Binding-site contacts:
Ligand atom C2 contacts residue ARG11 of chain 1.L at 3.6 Å.
Ligand atom P24 contacts residue ARG30 of chain 1.L at 3.4 Å.
Ligand atom N45 contacts residue LEU64 of chain 1.L at 3.0 Å (h-bond).
Ligand atom O25 contacts residue SER32 of chain 1.L at 3.0 Å (h-bond).
Ligand atom C43 contacts residue TRP65 of chain 1.L at 3.6 Å (hydrophobic).
Ligand atom C42 contacts residue LEU64 of chain 1.L at 3.4 Å (hydrophobic).
Ligand atom C17 contacts residue SER40 of chain 1.L at 3.7 Å.
Ligand atom N1 contacts residue SER34 of chain 1.L at 3.6 Å.
Ligand atom C30 contacts residue PHE52 of chain 1.L at 3.5 Å (hydrophobic).
Ligand atom C44 contacts residue LYS53 of chain 1.L at 3.7 Å.
Ligand atom N28 contacts residue HIS51 of chain 1.L at 2.9 Å (h-bond).
Ligand atom O27 contacts residue ARG30 of chain 1.L at 2.8 Å (salt-bridge).
Ligand atom O27 contacts residue ARG11 of chain 1.L at 2.8 Å (salt-bridge).
Ligand atom C20 contacts residue LYS53 of chain 1.L at 3.7 Å.
Ligand atom C42 contacts residue TRP65 of chain 1.L at 3.7 Å (hydrophobic).
Ligand atom C14 contacts residue HIS51 of chain 1.L at 3.5 Å.
Ligand atom O26 contacts residue SER32 of chain 1.L at 3.2 Å (h-bond).
Ligand atom C7 contacts residue ARG11 of chain 1.L at 3.0 Å.
Ligand atom C10 contacts residue ARG11 of chain 1.L at 3.6 Å.
Ligand atom O46 contacts residue LYS53 of chain 1.L at 2.9 Å (salt-bridge).
Ligand atom O11 contacts residue ARG11 of chain 1.L at 2.7 Å (salt-bridge).
Ligand atom O23 contacts residue SER34 of chain 1.L at 3.2 Å (h-bond).
Ligand atom C13 contacts residue HIS51 of chain 1.L at 3.2 Å.
Ligand atom O46 contacts residue PHE52 of chain 1.L at 3.4 Å.
Ligand atom C31 contacts residue GLN50 of chain 1.L at 3.5 Å.
Ligand atom O25 contacts residue SER40 of chain 1.L at 2.6 Å (h-bond).
Ligand atom C16 contacts residue LYS53 of chain 1.L at 3.5 Å.
Ligand atom C16 contacts residue HIS51 of chain 1.L at 3.6 Å.
Ligand atom C21 contacts residue HIS51 of chain 1.L at 3.5 Å.
Ligand atom C6 contacts residue ARG11 of chain 1.L at 3.1 Å.
Ligand atom C14 contacts residue LYS53 of chain 1.L at 3.5 Å.
Ligand atom N45 contacts residue LYS53 of chain 1.L at 2.9 Å (salt-bridge).
Ligand atom C15 contacts residue LYS53 of chain 1.L at 3.6 Å.
Ligand atom N45 contacts residue LEU55 of chain 1.L at 3.2 Å.
Ligand atom C5 contacts residue ARG11 of chain 1.L at 3.5 Å.
Ligand atom O26 contacts residue SER34 of chain 1.L at 2.8 Å (h-bond).
Ligand atom P24 contacts residue SER34 of chain 1.L at 3.6 Å.
Ligand atom O25 contacts residue ARG30 of chain 1.L at 2.7 Å (salt-bridge).
Ligand atom C38 contacts residue TRP65 of chain 1.L at 3.6 Å (hydrophobic).
Ligand atom P24 contacts residue SER32 of chain 1.L at 3.5 Å.

The protein below binds the small molecule below.
Small molecule (SMILES): NC(=O)[C@H]1CCCC[C@H]1NC(=O)C1(NC(=O)[C@H](Cc2ccc(OP(=O)(O)O)cc2)NC(=O)OCc2cccc(N)c2)CCCCC1

Sequence of chain 1.L:
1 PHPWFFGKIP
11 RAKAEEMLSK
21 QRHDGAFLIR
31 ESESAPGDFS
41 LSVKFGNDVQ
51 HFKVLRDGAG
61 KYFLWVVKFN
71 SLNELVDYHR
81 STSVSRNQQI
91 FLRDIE